A small-molecule ligand and the protein it binds are described below.
Small molecule (SMILES): COc1ccc2c(CC(=O)O)coc2c1

Sequence of chain 1.B:
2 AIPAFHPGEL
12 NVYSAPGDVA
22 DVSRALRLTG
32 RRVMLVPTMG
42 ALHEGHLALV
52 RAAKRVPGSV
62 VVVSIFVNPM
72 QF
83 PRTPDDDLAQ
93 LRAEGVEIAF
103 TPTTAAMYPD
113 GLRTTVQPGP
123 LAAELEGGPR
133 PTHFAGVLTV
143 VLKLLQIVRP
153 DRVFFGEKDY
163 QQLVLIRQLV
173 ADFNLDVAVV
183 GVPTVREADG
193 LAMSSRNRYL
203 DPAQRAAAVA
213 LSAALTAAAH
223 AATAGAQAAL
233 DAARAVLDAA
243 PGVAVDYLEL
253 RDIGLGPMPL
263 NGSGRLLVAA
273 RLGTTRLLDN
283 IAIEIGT

Binding-site contacts:
Ligand atom C10 contacts residue SER196 of chain 1.B at 4.2 Å.
Ligand atom C14 contacts residue MET195 of chain 1.B at 3.3 Å (hydrophobic).
Ligand atom O21 contacts residue PRO185 of chain 1.B at 4.1 Å.
Ligand atom C10 contacts residue SER197 of chain 1.B at 4.2 Å.
Ligand atom C16 contacts residue HIS44 of chain 1.B at 4.0 Å.
Ligand atom C14 contacts residue LYS160 of chain 1.B at 3.9 Å.
Ligand atom O21 contacts residue THR186 of chain 1.B at 3.6 Å.
Ligand atom C22 contacts residue LEU50 of chain 1.B at 4.1 Å (hydrophobic).
Ligand atom C22 contacts residue THR186 of chain 1.B at 4.0 Å.
Ligand atom C4 contacts residue HIS44 of chain 1.B at 4.2 Å.
Ligand atom C4 contacts residue ASP161 of chain 1.B at 4.0 Å.
Ligand atom C10 contacts residue HIS44 of chain 1.B at 3.9 Å.
Ligand atom O21 contacts residue VAL187 of chain 1.B at 2.9 Å (h-bond).
Ligand atom C19 contacts residue GLY158 of chain 1.B at 4.1 Å.
Ligand atom O12 contacts residue LYS160 of chain 1.B at 2.8 Å (salt-bridge).
Ligand atom C22 contacts residue PRO185 of chain 1.B at 3.4 Å (hydrophobic).
Ligand atom C14 contacts residue HIS44 of chain 1.B at 3.6 Å.
Ligand atom C16 contacts residue LYS160 of chain 1.B at 3.8 Å.
Ligand atom C22 contacts residue GLY46 of chain 1.B at 3.4 Å.
Ligand atom C18 contacts residue GLY46 of chain 1.B at 3.5 Å.
Ligand atom C18 contacts residue VAL187 of chain 1.B at 4.2 Å (hydrophobic).
Ligand atom C16 contacts residue MET195 of chain 1.B at 3.3 Å (hydrophobic).
Ligand atom C4 contacts residue HIS47 of chain 1.B at 4.0 Å.
Ligand atom C7 contacts residue ASP161 of chain 1.B at 3.6 Å.
Ligand atom C2 contacts residue GLY46 of chain 1.B at 4.2 Å.
Ligand atom C22 contacts residue VAL187 of chain 1.B at 3.5 Å (hydrophobic).
Ligand atom O12 contacts residue SER196 of chain 1.B at 3.5 Å (h-bond).
Ligand atom C5 contacts residue HIS47 of chain 1.B at 3.6 Å.
Ligand atom C22 contacts residue VAL184 of chain 1.B at 4.2 Å (hydrophobic).
Ligand atom O12 contacts residue ASP161 of chain 1.B at 3.8 Å.
Ligand atom O21 contacts residue GLY46 of chain 1.B at 3.5 Å.
Ligand atom O1 contacts residue HIS47 of chain 1.B at 4.0 Å.
Ligand atom O1 contacts residue LEU50 of chain 1.B at 3.6 Å.
Ligand atom C3 contacts residue HIS44 of chain 1.B at 3.8 Å.
Ligand atom O11 contacts residue SER197 of chain 1.B at 3.2 Å (h-bond).
Ligand atom C10 contacts residue LYS160 of chain 1.B at 3.9 Å.
Ligand atom C16 contacts residue GLY46 of chain 1.B at 4.2 Å.
Ligand atom O11 contacts residue SER196 of chain 1.B at 3.7 Å.
Ligand atom O11 contacts residue HIS44 of chain 1.B at 2.9 Å (h-bond).
Ligand atom C19 contacts residue GLY46 of chain 1.B at 3.6 Å.